Sequence of chain 1.A:
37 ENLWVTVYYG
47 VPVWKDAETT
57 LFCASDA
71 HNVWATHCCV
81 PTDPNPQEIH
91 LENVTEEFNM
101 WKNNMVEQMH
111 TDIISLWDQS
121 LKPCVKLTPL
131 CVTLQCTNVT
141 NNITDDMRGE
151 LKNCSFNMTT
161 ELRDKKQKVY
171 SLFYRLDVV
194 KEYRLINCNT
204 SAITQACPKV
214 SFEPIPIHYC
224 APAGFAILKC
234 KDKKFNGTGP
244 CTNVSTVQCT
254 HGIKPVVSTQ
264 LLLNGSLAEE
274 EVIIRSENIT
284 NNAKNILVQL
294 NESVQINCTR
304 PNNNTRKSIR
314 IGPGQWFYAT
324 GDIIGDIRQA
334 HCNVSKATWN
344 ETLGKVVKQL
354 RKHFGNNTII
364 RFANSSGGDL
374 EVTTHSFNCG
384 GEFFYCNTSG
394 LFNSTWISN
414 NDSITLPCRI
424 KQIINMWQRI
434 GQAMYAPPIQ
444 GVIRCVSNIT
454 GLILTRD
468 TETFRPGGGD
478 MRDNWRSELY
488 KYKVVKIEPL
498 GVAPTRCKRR

Binding-site contacts:
Ligand atom N2 contacts residue GLU274 of chain 1.A at 4.3 Å.
Ligand atom O5 contacts residue ASN294 of chain 1.A at 2.5 Å (h-bond).
Ligand atom N2 contacts residue GLU273 of chain 1.A at 2.9 Å (salt-bridge).
Ligand atom C1 contacts residue GLU273 of chain 1.A at 3.7 Å.
Ligand atom C3 contacts residue ASN294 of chain 1.A at 3.9 Å.
Ligand atom N2 contacts residue ASN294 of chain 1.A at 2.9 Å (h-bond).
Ligand atom C1 contacts residue ASN294 of chain 1.A at 1.5 Å.
Ligand atom C2 contacts residue ASN294 of chain 1.A at 2.5 Å.
Ligand atom C1 contacts residue GLU272 of chain 1.A at 4.0 Å.
Ligand atom O7 contacts residue ASN294 of chain 1.A at 4.3 Å.
Ligand atom C4 contacts residue ASN294 of chain 1.A at 4.4 Å.
Ligand atom C8 contacts residue GLU273 of chain 1.A at 3.8 Å.
Ligand atom O5 contacts residue GLU272 of chain 1.A at 4.2 Å.
Ligand atom C7 contacts residue ASN294 of chain 1.A at 3.8 Å.
Ligand atom C8 contacts residue GLU274 of chain 1.A at 3.9 Å.
Ligand atom C5 contacts residue GLU272 of chain 1.A at 4.3 Å.
Ligand atom O7 contacts residue LYS348 of chain 1.A at 4.0 Å.
Ligand atom C2 contacts residue GLU273 of chain 1.A at 3.7 Å.
Ligand atom C7 contacts residue GLU273 of chain 1.A at 3.7 Å.
Ligand atom C5 contacts residue ASN294 of chain 1.A at 3.8 Å.
Ligand atom C3 contacts residue GLU273 of chain 1.A at 4.1 Å.

A protein and the small-molecule ligand that binds it are described below.
Small molecule (SMILES): CC(=O)N[C@@H]1[C@@H](O)[C@H](O)[C@@H](CO)O[C@H]1O